This small molecule binds to this protein.
Small molecule (SMILES): CC(=O)N[C@@H]1[C@@H](O)[C@H](O)[C@@H](CO)O[C@H]1O

Binding-site contacts:
Ligand atom C6 contacts residue GLN801 of chain 1.C at 3.4 Å.
Ligand atom O7 contacts residue ASN798 of chain 1.C at 4.3 Å.
Ligand atom C6 contacts residue SER800 of chain 1.C at 4.5 Å.
Ligand atom C2 contacts residue ASN798 of chain 1.C at 2.5 Å.
Ligand atom O5 contacts residue ASN798 of chain 1.C at 2.3 Å (h-bond).
Ligand atom C7 contacts residue ASN798 of chain 1.C at 3.9 Å.
Ligand atom C5 contacts residue ASN798 of chain 1.C at 3.6 Å.
Ligand atom C3 contacts residue ASN798 of chain 1.C at 3.8 Å.
Ligand atom C1 contacts residue ASN798 of chain 1.C at 1.4 Å.
Ligand atom C4 contacts residue ASN798 of chain 1.C at 4.2 Å.
Ligand atom C2 contacts residue SER800 of chain 1.C at 4.5 Å.
Ligand atom C1 contacts residue SER800 of chain 1.C at 3.3 Å.
Ligand atom N2 contacts residue ASN798 of chain 1.C at 2.9 Å (h-bond).
Ligand atom C5 contacts residue GLN801 of chain 1.C at 4.1 Å.
Ligand atom C5 contacts residue SER800 of chain 1.C at 3.7 Å.
Ligand atom O5 contacts residue SER800 of chain 1.C at 3.5 Å (h-bond).

Sequence of chain 1.C:
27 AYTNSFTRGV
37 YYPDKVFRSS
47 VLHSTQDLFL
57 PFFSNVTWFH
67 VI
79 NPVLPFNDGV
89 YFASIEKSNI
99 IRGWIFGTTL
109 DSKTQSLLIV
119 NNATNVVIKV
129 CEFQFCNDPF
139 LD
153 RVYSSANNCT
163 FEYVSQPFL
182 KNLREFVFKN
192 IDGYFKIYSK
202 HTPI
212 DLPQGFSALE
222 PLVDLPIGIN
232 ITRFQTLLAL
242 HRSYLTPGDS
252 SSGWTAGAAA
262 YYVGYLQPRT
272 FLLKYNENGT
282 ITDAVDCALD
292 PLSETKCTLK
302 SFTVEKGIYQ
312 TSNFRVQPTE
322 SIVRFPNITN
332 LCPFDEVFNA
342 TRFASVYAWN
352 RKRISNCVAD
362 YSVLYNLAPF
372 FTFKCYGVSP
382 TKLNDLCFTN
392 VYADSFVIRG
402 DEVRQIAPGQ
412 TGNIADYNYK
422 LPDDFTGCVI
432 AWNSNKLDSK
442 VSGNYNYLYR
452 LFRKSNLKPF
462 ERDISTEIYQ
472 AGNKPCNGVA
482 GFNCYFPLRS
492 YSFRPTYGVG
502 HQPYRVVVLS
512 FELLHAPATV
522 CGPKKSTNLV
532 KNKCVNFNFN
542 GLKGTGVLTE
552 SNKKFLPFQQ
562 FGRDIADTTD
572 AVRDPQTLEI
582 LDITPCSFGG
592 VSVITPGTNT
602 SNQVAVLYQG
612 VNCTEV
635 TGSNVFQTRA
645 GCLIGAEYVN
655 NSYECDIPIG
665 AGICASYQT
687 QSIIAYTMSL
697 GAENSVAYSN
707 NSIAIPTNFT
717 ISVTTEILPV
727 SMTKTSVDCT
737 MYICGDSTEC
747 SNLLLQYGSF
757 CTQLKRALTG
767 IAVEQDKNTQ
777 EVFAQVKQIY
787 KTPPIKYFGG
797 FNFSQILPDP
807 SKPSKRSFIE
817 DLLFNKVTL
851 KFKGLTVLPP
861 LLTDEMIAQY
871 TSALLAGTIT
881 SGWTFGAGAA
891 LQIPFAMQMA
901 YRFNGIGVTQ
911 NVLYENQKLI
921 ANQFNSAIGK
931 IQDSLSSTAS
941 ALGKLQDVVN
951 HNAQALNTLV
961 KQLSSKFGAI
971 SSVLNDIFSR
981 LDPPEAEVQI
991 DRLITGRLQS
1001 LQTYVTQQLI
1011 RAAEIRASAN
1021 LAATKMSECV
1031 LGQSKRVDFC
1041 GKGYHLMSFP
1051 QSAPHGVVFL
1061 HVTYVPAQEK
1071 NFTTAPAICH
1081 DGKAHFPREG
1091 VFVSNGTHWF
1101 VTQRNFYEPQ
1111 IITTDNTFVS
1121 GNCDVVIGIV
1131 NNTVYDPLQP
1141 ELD